This small molecule binds to this protein.
Small molecule (SMILES): CC(=O)N[C@@H]1[C@@H](O)[C@H](O)[C@@H](CO)O[C@H]1O

Sequence of chain 53.E:
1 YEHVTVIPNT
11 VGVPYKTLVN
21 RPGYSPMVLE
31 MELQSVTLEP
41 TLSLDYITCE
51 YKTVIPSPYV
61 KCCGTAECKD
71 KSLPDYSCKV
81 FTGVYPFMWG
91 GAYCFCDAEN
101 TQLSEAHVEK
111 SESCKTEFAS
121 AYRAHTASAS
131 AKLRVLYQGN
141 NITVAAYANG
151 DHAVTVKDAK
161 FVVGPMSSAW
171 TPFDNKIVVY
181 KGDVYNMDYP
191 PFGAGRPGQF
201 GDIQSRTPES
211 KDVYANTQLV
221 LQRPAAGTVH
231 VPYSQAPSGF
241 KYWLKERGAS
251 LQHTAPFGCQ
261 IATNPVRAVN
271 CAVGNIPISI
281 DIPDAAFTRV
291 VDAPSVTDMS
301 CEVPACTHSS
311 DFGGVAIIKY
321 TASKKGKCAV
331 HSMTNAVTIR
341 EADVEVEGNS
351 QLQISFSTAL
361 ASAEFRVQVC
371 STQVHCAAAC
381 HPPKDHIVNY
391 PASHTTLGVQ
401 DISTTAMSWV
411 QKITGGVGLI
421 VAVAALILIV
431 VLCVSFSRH

Binding-site contacts:
Ligand atom O7 contacts residue ASN259 of chain 53.F at 2.9 Å (h-bond).
Ligand atom C4 contacts residue ASN259 of chain 53.F at 4.2 Å.
Ligand atom O7 contacts residue LYS181 of chain 53.E at 3.9 Å.
Ligand atom C7 contacts residue ASN259 of chain 53.F at 3.1 Å.
Ligand atom O6 contacts residue THR116 of chain 53.E at 3.5 Å.
Ligand atom C8 contacts residue ASN259 of chain 53.F at 4.4 Å.
Ligand atom C2 contacts residue ASN259 of chain 53.F at 2.4 Å.
Ligand atom O5 contacts residue ASN259 of chain 53.F at 2.4 Å (h-bond).
Ligand atom O5 contacts residue THR116 of chain 53.E at 4.0 Å.
Ligand atom C5 contacts residue ASN259 of chain 53.F at 3.7 Å.
Ligand atom C8 contacts residue LYS181 of chain 53.E at 4.1 Å.
Ligand atom C3 contacts residue ASN259 of chain 53.F at 3.8 Å.
Ligand atom N2 contacts residue ASN259 of chain 53.F at 2.9 Å (h-bond).
Ligand atom C1 contacts residue ASN259 of chain 53.F at 1.4 Å.
Ligand atom O6 contacts residue LYS115 of chain 53.E at 4.4 Å.

Sequence of chain 53.F:
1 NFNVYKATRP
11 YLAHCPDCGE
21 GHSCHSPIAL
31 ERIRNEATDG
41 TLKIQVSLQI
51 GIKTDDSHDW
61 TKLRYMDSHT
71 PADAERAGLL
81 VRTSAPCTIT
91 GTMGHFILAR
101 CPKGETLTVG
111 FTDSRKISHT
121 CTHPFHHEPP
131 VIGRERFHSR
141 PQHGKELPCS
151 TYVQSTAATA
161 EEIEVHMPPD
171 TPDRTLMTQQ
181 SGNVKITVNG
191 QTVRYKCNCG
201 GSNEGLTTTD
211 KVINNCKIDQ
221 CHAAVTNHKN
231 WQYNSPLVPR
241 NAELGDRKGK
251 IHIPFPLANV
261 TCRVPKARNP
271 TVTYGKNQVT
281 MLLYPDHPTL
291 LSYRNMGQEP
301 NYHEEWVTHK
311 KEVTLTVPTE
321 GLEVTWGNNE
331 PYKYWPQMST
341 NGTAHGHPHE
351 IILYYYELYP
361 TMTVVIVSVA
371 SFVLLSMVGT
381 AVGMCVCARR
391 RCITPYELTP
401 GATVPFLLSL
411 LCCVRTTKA